Sequence of chain 1.B:
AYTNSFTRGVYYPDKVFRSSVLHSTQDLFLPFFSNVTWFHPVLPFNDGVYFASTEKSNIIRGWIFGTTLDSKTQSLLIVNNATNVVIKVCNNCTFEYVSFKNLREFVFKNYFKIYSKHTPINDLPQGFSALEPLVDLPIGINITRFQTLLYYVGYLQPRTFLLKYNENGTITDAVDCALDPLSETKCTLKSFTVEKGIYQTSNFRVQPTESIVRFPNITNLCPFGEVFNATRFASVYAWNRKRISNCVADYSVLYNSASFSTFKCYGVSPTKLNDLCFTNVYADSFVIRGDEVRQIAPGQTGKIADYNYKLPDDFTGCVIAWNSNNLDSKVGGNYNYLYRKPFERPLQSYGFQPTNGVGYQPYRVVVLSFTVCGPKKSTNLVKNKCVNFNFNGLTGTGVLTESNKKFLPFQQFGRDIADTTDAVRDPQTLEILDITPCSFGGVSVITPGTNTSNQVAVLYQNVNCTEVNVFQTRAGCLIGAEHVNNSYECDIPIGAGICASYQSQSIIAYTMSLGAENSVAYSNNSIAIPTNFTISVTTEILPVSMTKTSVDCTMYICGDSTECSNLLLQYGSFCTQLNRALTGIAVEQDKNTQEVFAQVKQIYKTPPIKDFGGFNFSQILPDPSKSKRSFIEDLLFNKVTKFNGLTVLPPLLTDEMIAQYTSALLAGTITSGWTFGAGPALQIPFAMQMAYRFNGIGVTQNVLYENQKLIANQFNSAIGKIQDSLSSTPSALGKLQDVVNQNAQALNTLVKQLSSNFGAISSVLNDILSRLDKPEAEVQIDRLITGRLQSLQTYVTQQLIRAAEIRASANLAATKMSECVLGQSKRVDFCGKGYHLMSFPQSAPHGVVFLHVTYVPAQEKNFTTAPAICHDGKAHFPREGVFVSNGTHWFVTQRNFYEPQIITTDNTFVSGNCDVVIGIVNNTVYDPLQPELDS

This protein binds this small molecule.
Small molecule (SMILES): CC(=O)N[C@H]1[C@H](O[C@H]2[C@H](O)[C@@H](NC(C)=O)CO[C@@H]2CO)O[C@H](CO)[C@@H](O)[C@@H]1O

Binding-site contacts:
Ligand atom C5 contacts residue ASN1134 of chain 1.B at 3.5 Å.
Ligand atom C7 contacts residue ASN1134 of chain 1.B at 3.8 Å.
Ligand atom C6 contacts residue ASN1134 of chain 1.B at 4.4 Å.
Ligand atom O5 contacts residue CYS1082 of chain 1.B at 4.5 Å.
Ligand atom N2 contacts residue ASN1134 of chain 1.B at 2.9 Å (h-bond).
Ligand atom C2 contacts residue ASN1134 of chain 1.B at 2.3 Å.
Ligand atom C1 contacts residue ASN1134 of chain 1.B at 1.4 Å.
Ligand atom C4 contacts residue ASN1134 of chain 1.B at 4.0 Å.
Ligand atom O7 contacts residue ASN1134 of chain 1.B at 4.2 Å.
Ligand atom C3 contacts residue ASN1134 of chain 1.B at 3.6 Å.
Ligand atom O5 contacts residue ASN1134 of chain 1.B at 2.1 Å (h-bond).